Sequence of chain 1.B:
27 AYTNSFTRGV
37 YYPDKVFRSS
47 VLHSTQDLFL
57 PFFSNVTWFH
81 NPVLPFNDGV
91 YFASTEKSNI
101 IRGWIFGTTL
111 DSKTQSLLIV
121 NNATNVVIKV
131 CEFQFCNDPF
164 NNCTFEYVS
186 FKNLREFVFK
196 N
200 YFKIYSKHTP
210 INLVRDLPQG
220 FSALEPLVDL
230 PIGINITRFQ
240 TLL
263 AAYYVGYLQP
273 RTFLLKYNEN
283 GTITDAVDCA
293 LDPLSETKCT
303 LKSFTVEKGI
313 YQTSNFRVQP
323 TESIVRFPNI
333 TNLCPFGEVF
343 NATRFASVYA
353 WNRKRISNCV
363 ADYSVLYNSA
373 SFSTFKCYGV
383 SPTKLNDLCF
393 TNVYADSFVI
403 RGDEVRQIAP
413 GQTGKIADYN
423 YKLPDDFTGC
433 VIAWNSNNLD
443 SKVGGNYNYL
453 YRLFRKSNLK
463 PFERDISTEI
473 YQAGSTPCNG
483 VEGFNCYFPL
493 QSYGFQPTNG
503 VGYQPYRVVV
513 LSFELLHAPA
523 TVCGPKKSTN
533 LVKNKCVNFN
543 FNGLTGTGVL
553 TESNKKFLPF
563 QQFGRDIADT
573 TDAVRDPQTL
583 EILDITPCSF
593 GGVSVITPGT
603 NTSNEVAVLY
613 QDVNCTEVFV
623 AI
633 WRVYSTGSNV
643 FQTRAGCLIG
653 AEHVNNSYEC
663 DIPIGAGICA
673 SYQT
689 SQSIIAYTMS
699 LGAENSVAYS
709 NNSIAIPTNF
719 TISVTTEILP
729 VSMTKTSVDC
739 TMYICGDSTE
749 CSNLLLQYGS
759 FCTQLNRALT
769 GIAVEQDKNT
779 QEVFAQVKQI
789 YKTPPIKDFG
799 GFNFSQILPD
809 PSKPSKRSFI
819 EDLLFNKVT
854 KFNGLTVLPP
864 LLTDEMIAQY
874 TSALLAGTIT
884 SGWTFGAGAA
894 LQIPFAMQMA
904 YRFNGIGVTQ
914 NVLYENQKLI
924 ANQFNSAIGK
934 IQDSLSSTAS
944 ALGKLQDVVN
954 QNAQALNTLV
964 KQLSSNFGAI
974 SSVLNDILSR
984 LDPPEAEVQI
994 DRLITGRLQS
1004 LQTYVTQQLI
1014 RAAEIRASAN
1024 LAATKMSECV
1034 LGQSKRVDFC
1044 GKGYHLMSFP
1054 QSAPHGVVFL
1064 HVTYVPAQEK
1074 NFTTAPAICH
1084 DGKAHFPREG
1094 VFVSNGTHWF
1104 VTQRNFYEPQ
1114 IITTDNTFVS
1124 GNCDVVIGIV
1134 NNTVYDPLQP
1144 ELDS

Binding-site contacts:
Ligand atom C1 contacts residue ASN717 of chain 1.B at 1.4 Å.
Ligand atom C2 contacts residue ASN717 of chain 1.B at 2.4 Å.
Ligand atom C3 contacts residue LEU922 of chain 1.B at 4.3 Å (hydrophobic).
Ligand atom O6 contacts residue GLN926 of chain 1.B at 3.9 Å.
Ligand atom C4 contacts residue ASN717 of chain 1.B at 4.2 Å.
Ligand atom N2 contacts residue ASN717 of chain 1.B at 2.9 Å (h-bond).
Ligand atom C3 contacts residue ASN717 of chain 1.B at 3.8 Å.
Ligand atom C8 contacts residue GLN926 of chain 1.B at 4.5 Å.
Ligand atom O7 contacts residue LEU922 of chain 1.B at 4.0 Å.
Ligand atom C7 contacts residue ASN717 of chain 1.B at 3.9 Å.
Ligand atom C5 contacts residue ASN717 of chain 1.B at 3.7 Å.
Ligand atom O5 contacts residue ASN717 of chain 1.B at 2.4 Å (h-bond).
Ligand atom C5 contacts residue GLN926 of chain 1.B at 3.9 Å.
Ligand atom O7 contacts residue ASN717 of chain 1.B at 4.3 Å.
Ligand atom C6 contacts residue GLN926 of chain 1.B at 3.7 Å.

A small-molecule ligand and the protein it binds are described below.
Small molecule (SMILES): CC(=O)N[C@H]1[C@H](O[C@H]2[C@H](O)[C@@H](NC(C)=O)CO[C@@H]2CO)O[C@H](CO)[C@@H](O)[C@@H]1O